Sequence of chain 1.D:
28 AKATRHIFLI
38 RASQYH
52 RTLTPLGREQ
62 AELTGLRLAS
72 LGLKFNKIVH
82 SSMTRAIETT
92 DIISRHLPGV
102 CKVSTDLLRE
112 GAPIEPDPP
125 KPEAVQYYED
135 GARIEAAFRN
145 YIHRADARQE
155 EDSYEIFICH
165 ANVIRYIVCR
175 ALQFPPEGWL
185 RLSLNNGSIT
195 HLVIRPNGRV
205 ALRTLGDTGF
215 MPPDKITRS

A protein and the small-molecule ligand that binds it are described below.
Small molecule (SMILES): CC(C)[C@H](NC(=O)CN)C(=O)N[C@@H](CC1=c2ccccc2=NC1)C(=O)N[C@@H](CC(=O)O)C(=O)N1CCC[C@H]1C(=O)N[C@@H](CC(N)=O)C(=O)N[C@@H](CC1=CN=C2CC=CC=C12)C(=O)N[C@@H](CC(=O)O)C(=O)N[C@@H](CCCN=C(N)N)C(=O)N[C@@H](CCCN=C(N)N)C(=O)N[C@H](C=O)CCC(=O)O

Sequence of chain 1.F:
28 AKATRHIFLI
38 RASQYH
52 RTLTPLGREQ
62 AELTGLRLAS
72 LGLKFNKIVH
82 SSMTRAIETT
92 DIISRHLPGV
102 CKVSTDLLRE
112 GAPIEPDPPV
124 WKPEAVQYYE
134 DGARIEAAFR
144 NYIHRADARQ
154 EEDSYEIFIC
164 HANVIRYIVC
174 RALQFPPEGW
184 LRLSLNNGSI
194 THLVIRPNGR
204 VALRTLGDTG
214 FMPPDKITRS

Binding-site contacts:
Ligand atom CG contacts residue ARG148 of chain 1.J at 3.5 Å.
Ligand atom N contacts residue ASP118 of chain 1.D at 2.8 Å (salt-bridge).
Ligand atom CD2 contacts residue GLN177 of chain 1.J at 3.4 Å.
Ligand atom CD contacts residue TYR132 of chain 1.F at 3.2 Å (hydrophobic).
Ligand atom O contacts residue TYR132 of chain 1.F at 3.2 Å (h-bond).
Ligand atom NH2 contacts residue GLU133 of chain 1.F at 2.9 Å (salt-bridge).
Ligand atom CZ2 contacts residue GLN177 of chain 1.J at 3.5 Å.
Ligand atom CE2 contacts residue GLY202 of chain 1.J at 3.5 Å.
Ligand atom CE3 contacts residue ARG185 of chain 1.D at 3.4 Å.
Ligand atom CH2 contacts residue GLN177 of chain 1.J at 3.5 Å.
Ligand atom CZ3 contacts residue GLN177 of chain 1.J at 3.5 Å.
Ligand atom CZ contacts residue TYR132 of chain 1.F at 3.5 Å (hydrophobic).
Ligand atom NE contacts residue HIS147 of chain 1.J at 3.6 Å.
Ligand atom CZ contacts residue HIS147 of chain 1.J at 3.6 Å.
Ligand atom O contacts residue GLN177 of chain 1.J at 3.1 Å (h-bond).
Ligand atom CD2 contacts residue PRO119 of chain 1.D at 3.6 Å (hydrophobic).
Ligand atom CZ3 contacts residue ILE146 of chain 1.J at 3.2 Å (hydrophobic).
Ligand atom CE3 contacts residue GLN177 of chain 1.J at 3.4 Å.
Ligand atom O contacts residue VAL129 of chain 1.F at 3.4 Å.
Ligand atom O contacts residue ARG148 of chain 1.J at 3.6 Å.
Ligand atom CH2 contacts residue HIS147 of chain 1.J at 3.5 Å.
Ligand atom NE contacts residue TYR132 of chain 1.F at 3.3 Å.
Ligand atom CG contacts residue ARG148 of chain 1.J at 3.5 Å.
Ligand atom OD2 contacts residue ARG148 of chain 1.J at 2.9 Å (salt-bridge).
Ligand atom NH2 contacts residue VAL129 of chain 1.F at 3.5 Å.
Ligand atom CA contacts residue ASP118 of chain 1.D at 3.3 Å.
Ligand atom CG contacts residue PRO119 of chain 1.D at 3.6 Å (hydrophobic).
Ligand atom NH2 contacts residue HIS147 of chain 1.J at 3.6 Å (h-bond).
Ligand atom C contacts residue ASP118 of chain 1.D at 3.5 Å.
Ligand atom O contacts residue ARG148 of chain 1.J at 2.8 Å (salt-bridge).
Ligand atom CD contacts residue ARG148 of chain 1.J at 3.6 Å.
Ligand atom CB contacts residue ARG148 of chain 1.J at 3.5 Å.
Ligand atom O contacts residue ASP118 of chain 1.D at 3.2 Å (salt-bridge).
Ligand atom N contacts residue GLN177 of chain 1.J at 3.1 Å (h-bond).
Ligand atom NE1 contacts residue GLY202 of chain 1.J at 2.7 Å (h-bond).
Ligand atom CH2 contacts residue ILE146 of chain 1.J at 3.4 Å (hydrophobic).
Ligand atom NH2 contacts residue TYR132 of chain 1.F at 3.5 Å.
Ligand atom NE contacts residue VAL129 of chain 1.F at 3.6 Å.
Ligand atom OD1 contacts residue ARG148 of chain 1.J at 2.9 Å (salt-bridge).
Ligand atom CE2 contacts residue GLN177 of chain 1.J at 3.4 Å.

Sequence of chain 1.J:
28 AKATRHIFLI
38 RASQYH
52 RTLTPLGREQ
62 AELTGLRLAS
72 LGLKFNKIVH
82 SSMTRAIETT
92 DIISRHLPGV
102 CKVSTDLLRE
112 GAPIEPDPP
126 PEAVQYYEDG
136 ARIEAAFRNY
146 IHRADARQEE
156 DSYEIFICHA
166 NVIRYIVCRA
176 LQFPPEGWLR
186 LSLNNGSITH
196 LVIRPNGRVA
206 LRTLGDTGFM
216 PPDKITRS